The protein below binds the small molecule below.
Small molecule (SMILES): CC(=O)N[C@H]1[C@H](O[C@H]2[C@H](O)[C@@H](NC(C)=O)CO[C@@H]2CO)O[C@H](CO)[C@@H](O[C@@H]2O[C@H](CO[C@H]3O[C@H](CO)[C@@H](O)[C@H](O)[C@@H]3O)[C@@H](O)[C@H](O[C@H]3O[C@H](CO)[C@@H](O)[C@H](O)[C@@H]3O)[C@@H]2O)[C@@H]1O

Sequence of chain 3.G:
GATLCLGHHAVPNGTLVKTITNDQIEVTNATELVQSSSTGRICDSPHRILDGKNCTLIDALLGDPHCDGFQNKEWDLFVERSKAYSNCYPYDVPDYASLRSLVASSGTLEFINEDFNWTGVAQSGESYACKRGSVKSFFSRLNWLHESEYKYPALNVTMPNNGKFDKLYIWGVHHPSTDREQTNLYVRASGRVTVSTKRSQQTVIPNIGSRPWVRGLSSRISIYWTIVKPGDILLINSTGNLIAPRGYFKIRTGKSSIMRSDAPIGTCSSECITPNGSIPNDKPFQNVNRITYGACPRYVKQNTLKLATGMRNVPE

Sequence of chain 2.G:
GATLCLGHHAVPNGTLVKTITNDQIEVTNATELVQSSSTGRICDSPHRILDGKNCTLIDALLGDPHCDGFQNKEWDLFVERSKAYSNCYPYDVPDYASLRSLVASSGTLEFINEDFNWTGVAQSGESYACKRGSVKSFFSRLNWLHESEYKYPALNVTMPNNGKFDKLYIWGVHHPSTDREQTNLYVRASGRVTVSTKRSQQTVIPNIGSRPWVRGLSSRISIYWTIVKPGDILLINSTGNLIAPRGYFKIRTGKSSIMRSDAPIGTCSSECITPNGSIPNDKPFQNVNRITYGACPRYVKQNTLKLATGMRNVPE

Binding-site contacts:
Ligand atom O7 contacts residue PRO215 of chain 2.G at 3.4 Å.
Ligand atom C5 contacts residue LEU238 of chain 3.G at 4.4 Å (hydrophobic).
Ligand atom O5 contacts residue ASN159 of chain 3.G at 2.4 Å (h-bond).
Ligand atom C6 contacts residue TRP216 of chain 2.G at 3.4 Å (hydrophobic).
Ligand atom O4 contacts residue TRP216 of chain 2.G at 4.3 Å.
Ligand atom O3 contacts residue TRP216 of chain 2.G at 4.0 Å.
Ligand atom C5 contacts residue TRP216 of chain 2.G at 3.8 Å (hydrophobic).
Ligand atom C4 contacts residue ASN159 of chain 3.G at 4.2 Å.
Ligand atom C2 contacts residue ASN159 of chain 3.G at 2.4 Å.
Ligand atom O7 contacts residue SER221 of chain 2.G at 4.4 Å.
Ligand atom C7 contacts residue ASN159 of chain 3.G at 3.8 Å.
Ligand atom C1 contacts residue LEU238 of chain 3.G at 4.5 Å (hydrophobic).
Ligand atom C8 contacts residue SER213 of chain 2.G at 4.4 Å.
Ligand atom C1 contacts residue ASN159 of chain 3.G at 1.4 Å.
Ligand atom C3 contacts residue ASN159 of chain 3.G at 3.8 Å.
Ligand atom O5 contacts residue TRP216 of chain 2.G at 4.3 Å.
Ligand atom O6 contacts residue THR161 of chain 3.G at 3.3 Å.
Ligand atom N2 contacts residue ASN159 of chain 3.G at 2.8 Å (h-bond).
Ligand atom C5 contacts residue ASN159 of chain 3.G at 3.7 Å.
Ligand atom N2 contacts residue SER213 of chain 2.G at 3.9 Å.
Ligand atom C8 contacts residue ILE236 of chain 3.G at 4.4 Å (hydrophobic).
Ligand atom O5 contacts residue TRP216 of chain 2.G at 4.3 Å.
Ligand atom C7 contacts residue TRP216 of chain 2.G at 3.9 Å (hydrophobic).
Ligand atom C7 contacts residue PRO215 of chain 2.G at 4.3 Å (hydrophobic).
Ligand atom O7 contacts residue ASN159 of chain 3.G at 4.3 Å.
Ligand atom O7 contacts residue ARG214 of chain 2.G at 3.8 Å.
Ligand atom C2 contacts residue TRP216 of chain 2.G at 4.5 Å (hydrophobic).
Ligand atom C8 contacts residue PRO215 of chain 2.G at 4.4 Å (hydrophobic).
Ligand atom O7 contacts residue TRP216 of chain 2.G at 2.9 Å (h-bond).